A protein and the small-molecule ligand that binds it are described below.
Small molecule (SMILES): CC[C@@H]1C(=O)N(C)c2cnc(Nc3ccc(C(=O)NC4CCC(N5CCN(CC6CC6)CC5)CC4)cc3OC)nc2N1C(C)C

Binding-site contacts:
Ligand atom N23 contacts residue ILE91 of chain 1.A at 4.0 Å.
Ligand atom O37 contacts residue TRP26 of chain 1.A at 4.0 Å.
Ligand atom C16 contacts residue LEU37 of chain 1.A at 3.5 Å (hydrophobic).
Ligand atom C36 contacts residue PHE28 of chain 1.A at 3.9 Å (hydrophobic).
Ligand atom C26 contacts residue LEU37 of chain 1.A at 3.7 Å (hydrophobic).
Ligand atom C31 contacts residue TYR42 of chain 1.A at 4.1 Å (hydrophobic).
Ligand atom C26 contacts residue PRO27 of chain 1.A at 3.9 Å (hydrophobic).
Ligand atom C7 contacts residue LYS36 of chain 1.A at 3.8 Å.
Ligand atom C31 contacts residue LEU39 of chain 1.A at 3.9 Å (hydrophobic).
Ligand atom C21 contacts residue ASN85 of chain 1.A at 3.6 Å.
Ligand atom C17 contacts residue LEU37 of chain 1.A at 3.8 Å (hydrophobic).
Ligand atom C10 contacts residue GLN38 of chain 1.A at 4.0 Å.
Ligand atom C32 contacts residue TYR42 of chain 1.A at 3.7 Å (hydrophobic).
Ligand atom N19 contacts residue TRP26 of chain 1.A at 3.7 Å.
Ligand atom C25 contacts residue ILE91 of chain 1.A at 4.1 Å (hydrophobic).
Ligand atom C21 contacts residue ILE91 of chain 1.A at 4.1 Å (hydrophobic).
Ligand atom C35 contacts residue LEU39 of chain 1.A at 4.0 Å (hydrophobic).
Ligand atom C14 contacts residue TRP26 of chain 1.A at 4.0 Å (hydrophobic).
Ligand atom C8 contacts residue GLN38 of chain 1.A at 3.9 Å.
Ligand atom C29 contacts residue PRO27 of chain 1.A at 2.9 Å (hydrophobic).
Ligand atom C14 contacts residue LEU37 of chain 1.A at 3.7 Å (hydrophobic).
Ligand atom O30 contacts residue CYS81 of chain 1.A at 4.0 Å.
Ligand atom C31 contacts residue ASN85 of chain 1.A at 4.0 Å.
Ligand atom N28 contacts residue PRO27 of chain 1.A at 3.1 Å (h-bond).
Ligand atom C34 contacts residue ILE91 of chain 1.A at 3.8 Å (hydrophobic).
Ligand atom C7 contacts residue GLN38 of chain 1.A at 4.1 Å.
Ligand atom N27 contacts residue LEU37 of chain 1.A at 3.8 Å.
Ligand atom C32 contacts residue LEU39 of chain 1.A at 3.5 Å (hydrophobic).
Ligand atom O37 contacts residue LEU37 of chain 1.A at 3.9 Å.
Ligand atom N28 contacts residue LEU37 of chain 1.A at 4.1 Å.
Ligand atom C31 contacts residue TYR84 of chain 1.A at 3.8 Å (hydrophobic).
Ligand atom C15 contacts residue LEU37 of chain 1.A at 4.1 Å (hydrophobic).
Ligand atom C20 contacts residue ASN85 of chain 1.A at 3.8 Å.
Ligand atom C18 contacts residue LEU37 of chain 1.A at 3.5 Å (hydrophobic).
Ligand atom C20 contacts residue ILE91 of chain 1.A at 3.9 Å (hydrophobic).
Ligand atom O30 contacts residue ASN85 of chain 1.A at 2.9 Å (h-bond).
Ligand atom N19 contacts residue LEU37 of chain 1.A at 3.8 Å.
Ligand atom C13 contacts residue LEU37 of chain 1.A at 3.9 Å (hydrophobic).
Ligand atom C34 contacts residue ASN85 of chain 1.A at 3.6 Å.
Ligand atom C32 contacts residue VAL32 of chain 1.A at 3.9 Å (hydrophobic).

Sequence of chain 1.A:
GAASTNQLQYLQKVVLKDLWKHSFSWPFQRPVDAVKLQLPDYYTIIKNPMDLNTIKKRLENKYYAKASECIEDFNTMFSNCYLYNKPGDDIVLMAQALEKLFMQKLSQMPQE